A protein and the small-molecule ligand that binds it are described below.
Small molecule (SMILES): CC(=O)N[C@@H]1[C@@H](O)[C@H](O)[C@@H](CO)O[C@H]1O

Binding-site contacts:
Ligand atom C4 contacts residue ASN106 of chain 1.B at 4.3 Å.
Ligand atom O6 contacts residue PRO124 of chain 1.B at 4.5 Å.
Ligand atom C2 contacts residue ASN106 of chain 1.B at 2.5 Å.
Ligand atom O6 contacts residue SER122 of chain 1.B at 4.3 Å.
Ligand atom N2 contacts residue ASN106 of chain 1.B at 2.9 Å (h-bond).
Ligand atom C5 contacts residue SER122 of chain 1.B at 4.3 Å.
Ligand atom C7 contacts residue ASN106 of chain 1.B at 4.2 Å.
Ligand atom C3 contacts residue ASN106 of chain 1.B at 3.9 Å.
Ligand atom O5 contacts residue ASN106 of chain 1.B at 2.4 Å (h-bond).
Ligand atom C5 contacts residue ASN106 of chain 1.B at 3.7 Å.
Ligand atom O5 contacts residue SER122 of chain 1.B at 4.0 Å.
Ligand atom C6 contacts residue ASN106 of chain 1.B at 4.2 Å.
Ligand atom C1 contacts residue SER122 of chain 1.B at 3.9 Å.
Ligand atom C1 contacts residue ASN106 of chain 1.B at 1.5 Å.
Ligand atom O6 contacts residue ASN106 of chain 1.B at 4.0 Å.

Sequence of chain 1.B:
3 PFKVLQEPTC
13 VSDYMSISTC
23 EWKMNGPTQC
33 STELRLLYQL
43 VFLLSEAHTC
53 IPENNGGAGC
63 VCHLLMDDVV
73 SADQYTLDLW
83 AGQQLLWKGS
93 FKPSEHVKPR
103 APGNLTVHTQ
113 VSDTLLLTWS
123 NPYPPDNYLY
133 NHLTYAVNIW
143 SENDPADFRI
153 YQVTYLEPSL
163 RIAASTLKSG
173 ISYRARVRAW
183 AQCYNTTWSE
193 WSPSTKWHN